Sequence of chain 1.C:
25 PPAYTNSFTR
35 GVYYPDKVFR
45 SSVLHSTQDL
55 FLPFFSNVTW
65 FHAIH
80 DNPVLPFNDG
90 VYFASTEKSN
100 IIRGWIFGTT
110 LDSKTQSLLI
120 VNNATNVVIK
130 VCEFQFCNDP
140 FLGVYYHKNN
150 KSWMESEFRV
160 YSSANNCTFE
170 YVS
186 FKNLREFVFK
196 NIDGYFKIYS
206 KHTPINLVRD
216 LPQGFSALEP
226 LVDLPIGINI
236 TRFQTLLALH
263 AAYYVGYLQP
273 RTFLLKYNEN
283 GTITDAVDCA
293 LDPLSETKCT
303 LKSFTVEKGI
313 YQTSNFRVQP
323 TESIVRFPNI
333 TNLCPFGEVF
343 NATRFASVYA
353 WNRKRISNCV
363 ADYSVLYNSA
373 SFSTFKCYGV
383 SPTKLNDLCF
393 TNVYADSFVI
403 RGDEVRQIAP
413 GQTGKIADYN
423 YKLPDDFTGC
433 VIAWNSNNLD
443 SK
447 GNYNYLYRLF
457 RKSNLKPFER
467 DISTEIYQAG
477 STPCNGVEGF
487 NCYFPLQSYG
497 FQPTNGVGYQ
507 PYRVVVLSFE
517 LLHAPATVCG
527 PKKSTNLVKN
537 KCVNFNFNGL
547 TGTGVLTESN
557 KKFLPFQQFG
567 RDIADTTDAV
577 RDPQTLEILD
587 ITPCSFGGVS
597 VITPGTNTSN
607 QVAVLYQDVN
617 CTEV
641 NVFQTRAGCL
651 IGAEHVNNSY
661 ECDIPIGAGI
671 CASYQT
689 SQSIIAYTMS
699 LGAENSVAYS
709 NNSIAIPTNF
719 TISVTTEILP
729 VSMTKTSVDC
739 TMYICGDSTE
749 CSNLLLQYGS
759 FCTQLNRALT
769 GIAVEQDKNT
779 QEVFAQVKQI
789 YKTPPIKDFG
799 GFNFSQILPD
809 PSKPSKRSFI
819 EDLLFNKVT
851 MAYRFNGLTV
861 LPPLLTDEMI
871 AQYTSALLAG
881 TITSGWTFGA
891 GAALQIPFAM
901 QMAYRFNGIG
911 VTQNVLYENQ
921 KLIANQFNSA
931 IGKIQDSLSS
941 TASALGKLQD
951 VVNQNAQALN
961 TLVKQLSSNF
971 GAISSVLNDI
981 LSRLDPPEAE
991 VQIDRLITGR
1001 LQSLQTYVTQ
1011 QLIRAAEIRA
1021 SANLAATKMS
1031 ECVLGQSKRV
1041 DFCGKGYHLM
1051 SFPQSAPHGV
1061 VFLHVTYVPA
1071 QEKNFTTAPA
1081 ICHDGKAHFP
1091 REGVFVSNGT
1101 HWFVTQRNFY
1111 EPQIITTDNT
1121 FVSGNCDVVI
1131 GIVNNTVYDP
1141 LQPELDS

A small-molecule ligand and the protein it binds are described below.
Small molecule (SMILES): CC(=O)N[C@@H]1[C@@H](O)[C@H](O)[C@@H](CO)O[C@H]1O

Binding-site contacts:
Ligand atom C2 contacts residue ASN657 of chain 1.C at 2.5 Å.
Ligand atom C7 contacts residue HIS655 of chain 1.C at 4.4 Å.
Ligand atom C4 contacts residue ASN657 of chain 1.C at 4.2 Å.
Ligand atom O7 contacts residue VAL656 of chain 1.C at 4.3 Å.
Ligand atom N2 contacts residue HIS655 of chain 1.C at 4.5 Å.
Ligand atom O5 contacts residue ASN657 of chain 1.C at 2.4 Å (h-bond).
Ligand atom C8 contacts residue ASN657 of chain 1.C at 3.4 Å.
Ligand atom C3 contacts residue ASN657 of chain 1.C at 3.8 Å.
Ligand atom C5 contacts residue ASN657 of chain 1.C at 3.6 Å.
Ligand atom C7 contacts residue VAL656 of chain 1.C at 4.2 Å (hydrophobic).
Ligand atom C8 contacts residue VAL656 of chain 1.C at 3.5 Å (hydrophobic).
Ligand atom C1 contacts residue ASN657 of chain 1.C at 1.4 Å.
Ligand atom O7 contacts residue ASN657 of chain 1.C at 2.9 Å (h-bond).
Ligand atom C8 contacts residue HIS655 of chain 1.C at 3.2 Å.
Ligand atom C7 contacts residue ASN657 of chain 1.C at 3.1 Å.
Ligand atom N2 contacts residue ASN657 of chain 1.C at 2.9 Å (h-bond).